The protein below binds the small molecule below.
Small molecule (SMILES): CC(=O)N[C@@H]1[C@@H](O)[C@H](O)[C@@H](CO)O[C@H]1O

Binding-site contacts:
Ligand atom C6 contacts residue ASN80 of chain 1.H at 3.8 Å.
Ligand atom C1 contacts residue ASN77 of chain 1.H at 1.4 Å.
Ligand atom C4 contacts residue ASN77 of chain 1.H at 4.1 Å.
Ligand atom O5 contacts residue ASN80 of chain 1.H at 3.0 Å (h-bond).
Ligand atom C8 contacts residue ASN77 of chain 1.H at 4.1 Å.
Ligand atom N2 contacts residue ASN77 of chain 1.H at 3.0 Å (h-bond).
Ligand atom O5 contacts residue ASN77 of chain 1.H at 2.3 Å (h-bond).
Ligand atom C2 contacts residue ASN77 of chain 1.H at 2.4 Å.
Ligand atom O7 contacts residue VAL87 of chain 1.H at 2.9 Å (h-bond).
Ligand atom C8 contacts residue VAL87 of chain 1.H at 4.2 Å (hydrophobic).
Ligand atom C5 contacts residue ASN80 of chain 1.H at 3.6 Å.
Ligand atom C7 contacts residue ASN77 of chain 1.H at 3.4 Å.
Ligand atom C8 contacts residue GLN89 of chain 1.H at 3.6 Å.
Ligand atom C7 contacts residue VAL87 of chain 1.H at 3.9 Å (hydrophobic).
Ligand atom O7 contacts residue GLN89 of chain 1.H at 3.8 Å.
Ligand atom C5 contacts residue ASN77 of chain 1.H at 3.6 Å.
Ligand atom C7 contacts residue ALA86 of chain 1.H at 4.1 Å (hydrophobic).
Ligand atom O5 contacts residue LEU84 of chain 1.H at 4.3 Å.
Ligand atom C8 contacts residue ALA86 of chain 1.H at 3.9 Å (hydrophobic).
Ligand atom O7 contacts residue ALA86 of chain 1.H at 3.3 Å.
Ligand atom C1 contacts residue ASN80 of chain 1.H at 3.6 Å.
Ligand atom C3 contacts residue GLN89 of chain 1.H at 4.4 Å.
Ligand atom C2 contacts residue GLN89 of chain 1.H at 4.5 Å.
Ligand atom N2 contacts residue GLN89 of chain 1.H at 3.8 Å.
Ligand atom O7 contacts residue ASN77 of chain 1.H at 3.4 Å (h-bond).
Ligand atom O3 contacts residue GLN89 of chain 1.H at 3.3 Å (h-bond).
Ligand atom O6 contacts residue LEU84 of chain 1.H at 3.8 Å.
Ligand atom C7 contacts residue GLN89 of chain 1.H at 3.5 Å.
Ligand atom C3 contacts residue ASN77 of chain 1.H at 3.8 Å.
Ligand atom O7 contacts residue LEU85 of chain 1.H at 4.5 Å.

Sequence of chain 1.H:
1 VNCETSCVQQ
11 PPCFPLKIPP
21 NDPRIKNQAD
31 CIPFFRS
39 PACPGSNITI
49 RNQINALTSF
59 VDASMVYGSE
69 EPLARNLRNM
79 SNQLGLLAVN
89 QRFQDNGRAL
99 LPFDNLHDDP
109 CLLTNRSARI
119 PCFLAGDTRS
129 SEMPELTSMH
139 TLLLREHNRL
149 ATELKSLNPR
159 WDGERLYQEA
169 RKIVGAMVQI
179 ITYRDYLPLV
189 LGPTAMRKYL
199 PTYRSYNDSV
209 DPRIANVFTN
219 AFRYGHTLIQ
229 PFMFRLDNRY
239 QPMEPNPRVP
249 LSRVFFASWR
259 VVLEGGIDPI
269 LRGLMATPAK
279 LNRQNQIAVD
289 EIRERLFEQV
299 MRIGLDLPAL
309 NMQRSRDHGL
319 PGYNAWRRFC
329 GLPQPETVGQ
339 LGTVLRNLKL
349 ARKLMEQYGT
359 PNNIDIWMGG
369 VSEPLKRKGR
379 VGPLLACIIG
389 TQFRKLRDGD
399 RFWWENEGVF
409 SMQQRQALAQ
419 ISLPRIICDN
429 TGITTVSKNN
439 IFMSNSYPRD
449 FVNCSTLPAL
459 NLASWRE